Sequence of chain 1.H:
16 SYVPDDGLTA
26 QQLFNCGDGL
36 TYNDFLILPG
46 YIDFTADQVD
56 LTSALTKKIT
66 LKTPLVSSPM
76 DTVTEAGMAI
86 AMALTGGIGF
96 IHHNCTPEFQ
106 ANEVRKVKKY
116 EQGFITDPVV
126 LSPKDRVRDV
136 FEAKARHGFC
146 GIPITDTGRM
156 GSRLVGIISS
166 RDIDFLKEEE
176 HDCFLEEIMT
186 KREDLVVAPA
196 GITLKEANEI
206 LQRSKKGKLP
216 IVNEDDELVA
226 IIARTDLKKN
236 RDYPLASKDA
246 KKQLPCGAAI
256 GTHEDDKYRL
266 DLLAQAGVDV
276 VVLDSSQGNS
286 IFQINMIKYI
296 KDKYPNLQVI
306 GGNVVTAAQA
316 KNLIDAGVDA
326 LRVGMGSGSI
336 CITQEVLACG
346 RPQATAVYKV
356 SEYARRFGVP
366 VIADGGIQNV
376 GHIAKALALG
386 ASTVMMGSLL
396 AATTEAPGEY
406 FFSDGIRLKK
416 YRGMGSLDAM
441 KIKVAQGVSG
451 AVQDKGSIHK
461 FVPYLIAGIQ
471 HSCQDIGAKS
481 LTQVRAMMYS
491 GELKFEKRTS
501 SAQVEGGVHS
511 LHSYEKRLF

Sequence of chain 1.G:
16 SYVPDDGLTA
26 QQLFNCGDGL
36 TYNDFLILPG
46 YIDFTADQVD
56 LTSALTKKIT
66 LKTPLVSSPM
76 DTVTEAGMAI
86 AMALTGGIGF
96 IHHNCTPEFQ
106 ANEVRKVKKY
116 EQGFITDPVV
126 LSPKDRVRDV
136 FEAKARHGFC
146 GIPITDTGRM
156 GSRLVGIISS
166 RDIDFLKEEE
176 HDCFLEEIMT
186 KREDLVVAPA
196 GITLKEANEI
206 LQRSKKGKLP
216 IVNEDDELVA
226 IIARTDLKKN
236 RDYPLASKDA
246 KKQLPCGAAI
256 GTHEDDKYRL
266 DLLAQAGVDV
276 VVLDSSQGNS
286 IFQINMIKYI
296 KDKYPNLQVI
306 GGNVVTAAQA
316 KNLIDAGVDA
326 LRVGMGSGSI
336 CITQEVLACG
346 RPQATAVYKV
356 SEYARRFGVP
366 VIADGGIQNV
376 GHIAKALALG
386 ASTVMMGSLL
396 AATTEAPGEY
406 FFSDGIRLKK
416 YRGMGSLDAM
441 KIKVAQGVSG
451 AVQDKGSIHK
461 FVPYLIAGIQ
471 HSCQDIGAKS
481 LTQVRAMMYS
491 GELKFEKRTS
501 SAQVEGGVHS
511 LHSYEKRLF

The small molecule below binds the protein below.
Small molecule (SMILES): O=c1[nH]cnc2c1ncn2[C@@H]1O[C@H](COP(=O)(O)O)[C@@H](O)[C@H]1O

Binding-site contacts:
Ligand atom N7 contacts residue MET419 of chain 1.H at 3.3 Å (h-bond).
Ligand atom O6 contacts residue GLY418 of chain 1.H at 3.7 Å.
Ligand atom O2P contacts residue GLY371 of chain 1.H at 3.4 Å (h-bond).
Ligand atom N1 contacts residue GLN446 of chain 1.H at 2.6 Å (h-bond).
Ligand atom C2' contacts residue ASP369 of chain 1.H at 3.5 Å.
Ligand atom C2 contacts residue NAD1 of chain 1.VA at 2.4 Å.
Ligand atom O6 contacts residue MET419 of chain 1.H at 3.5 Å (h-bond).
Ligand atom O5' contacts residue GLY333 of chain 1.H at 3.5 Å.
Ligand atom C8 contacts residue MET75 of chain 1.H at 3.4 Å (hydrophobic).
Ligand atom O2' contacts residue ARG327 of chain 1.H at 2.7 Å (salt-bridge).
Ligand atom O3' contacts residue ASP369 of chain 1.H at 3.4 Å (salt-bridge).
Ligand atom C2 contacts residue CYS336 of chain 1.H at 1.8 Å (hydrophobic).
Ligand atom N3 contacts residue CYS336 of chain 1.H at 2.6 Å.
Ligand atom C2 contacts residue GLN446 of chain 1.H at 3.5 Å.
Ligand atom O5' contacts residue GLY370 of chain 1.H at 3.4 Å.
Ligand atom O6 contacts residue GLY420 of chain 1.H at 2.9 Å (h-bond).
Ligand atom N1 contacts residue NAD1 of chain 1.VA at 2.9 Å (h-bond).
Ligand atom O2P contacts residue SER334 of chain 1.H at 2.6 Å (h-bond).
Ligand atom O3' contacts residue SER73 of chain 1.H at 2.6 Å (h-bond).
Ligand atom O2' contacts residue ASP369 of chain 1.H at 2.2 Å (salt-bridge).
Ligand atom O3P contacts residue TYR416 of chain 1.H at 2.9 Å (h-bond).
Ligand atom O1P contacts residue GLY392 of chain 1.H at 3.1 Å (h-bond).
Ligand atom O3' contacts residue ARG327 of chain 1.H at 3.4 Å (salt-bridge).
Ligand atom N7 contacts residue ILE335 of chain 1.H at 3.8 Å.
Ligand atom C5 contacts residue NAD1 of chain 1.VA at 3.5 Å.
Ligand atom C6 contacts residue GLN446 of chain 1.H at 3.6 Å.
Ligand atom C5 contacts residue ILE335 of chain 1.H at 3.6 Å (hydrophobic).
Ligand atom C4 contacts residue NAD1 of chain 1.VA at 3.6 Å.
Ligand atom C3' contacts residue SER73 of chain 1.H at 3.2 Å.
Ligand atom O3P contacts residue GLY392 of chain 1.H at 3.6 Å.
Ligand atom O2P contacts residue GLY333 of chain 1.H at 3.5 Å.
Ligand atom N3 contacts residue NAD1 of chain 1.VA at 3.0 Å (h-bond).
Ligand atom O6 contacts residue GLN446 of chain 1.H at 3.6 Å.
Ligand atom C3' contacts residue MET75 of chain 1.H at 3.8 Å (hydrophobic).
Ligand atom O3P contacts residue SER393 of chain 1.H at 3.0 Å (h-bond).
Ligand atom C6 contacts residue NAD1 of chain 1.VA at 3.7 Å.
Ligand atom C2' contacts residue ARG327 of chain 1.H at 3.3 Å.
Ligand atom O6 contacts residue GLY447 of chain 1.H at 3.3 Å.
Ligand atom N1 contacts residue CYS336 of chain 1.H at 2.8 Å (h-bond).
Ligand atom P contacts residue SER334 of chain 1.H at 3.7 Å.